Sequence of chain 1.G:
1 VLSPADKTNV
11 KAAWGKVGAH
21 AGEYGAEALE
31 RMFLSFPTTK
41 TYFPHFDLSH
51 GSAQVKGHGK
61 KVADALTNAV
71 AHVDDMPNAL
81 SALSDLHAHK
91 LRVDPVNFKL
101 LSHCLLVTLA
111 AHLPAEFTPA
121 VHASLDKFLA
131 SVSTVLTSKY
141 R

Binding-site contacts:
Ligand atom CBC contacts residue MET32 of chain 1.G at 3.8 Å (hydrophobic).
Ligand atom NI contacts residue HIS58 of chain 1.G at 3.7 Å.
Ligand atom ND contacts residue HIS58 of chain 1.G at 3.2 Å.
Ligand atom C3B contacts residue LEU136 of chain 1.G at 3.6 Å (hydrophobic).
Ligand atom C3D contacts residue LEU91 of chain 1.G at 3.8 Å (hydrophobic).
Ligand atom C4D contacts residue HIS58 of chain 1.G at 3.2 Å.
Ligand atom CHD contacts residue VAL93 of chain 1.G at 3.7 Å (hydrophobic).
Ligand atom CMD contacts residue PHE43 of chain 1.G at 3.6 Å (hydrophobic).
Ligand atom CAB contacts residue LEU136 of chain 1.G at 3.7 Å (hydrophobic).
Ligand atom O2A contacts residue LEU86 of chain 1.G at 3.8 Å.
Ligand atom CAD contacts residue LEU91 of chain 1.G at 3.7 Å (hydrophobic).
Ligand atom NA contacts residue HIS87 of chain 1.G at 3.7 Å.
Ligand atom CHA contacts residue HIS58 of chain 1.G at 3.3 Å.
Ligand atom CHC contacts residue PHE98 of chain 1.G at 3.6 Å (hydrophobic).
Ligand atom CMA contacts residue LYS61 of chain 1.G at 3.4 Å.
Ligand atom O2D contacts residue HIS45 of chain 1.G at 2.8 Å (h-bond).
Ligand atom CMD contacts residue TYR42 of chain 1.G at 3.4 Å (hydrophobic).
Ligand atom C2D contacts residue PHE43 of chain 1.G at 3.8 Å (hydrophobic).
Ligand atom CGD contacts residue HIS45 of chain 1.G at 3.8 Å.
Ligand atom C3C contacts residue VAL93 of chain 1.G at 3.8 Å (hydrophobic).
Ligand atom NA contacts residue HIS58 of chain 1.G at 3.5 Å.
Ligand atom CMB contacts residue LEU136 of chain 1.G at 3.8 Å (hydrophobic).
Ligand atom C1D contacts residue PHE43 of chain 1.G at 3.7 Å (hydrophobic).
Ligand atom NI contacts residue HIS87 of chain 1.G at 3.4 Å.
Ligand atom C2B contacts residue LEU136 of chain 1.G at 3.6 Å (hydrophobic).
Ligand atom C1D contacts residue HIS58 of chain 1.G at 3.8 Å.
Ligand atom C4C contacts residue VAL93 of chain 1.G at 3.8 Å (hydrophobic).
Ligand atom CBA contacts residue LEU86 of chain 1.G at 3.6 Å (hydrophobic).
Ligand atom CMC contacts residue ASN97 of chain 1.G at 3.5 Å.
Ligand atom NB contacts residue HIS87 of chain 1.G at 3.5 Å.
Ligand atom CHD contacts residue PHE43 of chain 1.G at 3.4 Å (hydrophobic).
Ligand atom CAA contacts residue LYS61 of chain 1.G at 3.8 Å.
Ligand atom CAC contacts residue VAL93 of chain 1.G at 3.6 Å (hydrophobic).
Ligand atom C1B contacts residue HIS87 of chain 1.G at 3.8 Å.
Ligand atom CHA contacts residue LEU91 of chain 1.G at 3.7 Å (hydrophobic).
Ligand atom CHC contacts residue LEU101 of chain 1.G at 3.5 Å (hydrophobic).
Ligand atom NC contacts residue HIS87 of chain 1.G at 3.8 Å.
Ligand atom C4D contacts residue LEU91 of chain 1.G at 3.5 Å (hydrophobic).
Ligand atom ND contacts residue LEU91 of chain 1.G at 3.8 Å.
Ligand atom C1A contacts residue HIS58 of chain 1.G at 3.3 Å.

A small-molecule ligand and the protein it binds are described below.
Small molecule (SMILES): C=CC1=C(C)C2=N3->[Ni]45<-N6=C(C=c7c(C)c(C=C)c(n74)=C2)C(C)=C(CCC(=O)O)C6=Cc2c(CCC(=O)O)c(C)c(n25)C=C13